A small-molecule ligand and the protein it binds are described below.
Small molecule (SMILES): Nc1ccn([C@H]2C[C@H](O)[C@@H](CO)O2)c(=O)n1

Binding-site contacts:
Ligand atom O5' contacts residue ARG164 of chain 1.C at 4.2 Å.
Ligand atom O5' contacts residue HIS215 of chain 1.C at 4.4 Å.
Ligand atom O2 contacts residue HIS215 of chain 1.C at 3.8 Å.
Ligand atom C2' contacts residue TYR374 of chain 1.C at 3.5 Å (hydrophobic).
Ligand atom C5' contacts residue TYR315 of chain 1.C at 3.4 Å (hydrophobic).
Ligand atom C6 contacts residue LEU150 of chain 1.C at 4.4 Å (hydrophobic).
Ligand atom O4' contacts residue ARG164 of chain 1.C at 4.3 Å.
Ligand atom N1 contacts residue TYR374 of chain 1.C at 4.1 Å.
Ligand atom O3' contacts residue LYS312 of chain 1.C at 4.5 Å.
Ligand atom N4 contacts residue ASP383 of chain 1.C at 4.3 Å.
Ligand atom O3' contacts residue TYR315 of chain 1.C at 3.2 Å.
Ligand atom C6 contacts residue TYR374 of chain 1.C at 3.4 Å (hydrophobic).
Ligand atom O5' contacts residue 3PO1 of chain 1.Y at 3.2 Å (h-bond).
Ligand atom C4' contacts residue TYR315 of chain 1.C at 3.6 Å (hydrophobic).
Ligand atom C4 contacts residue TYR374 of chain 1.C at 4.1 Å (hydrophobic).
Ligand atom N3 contacts residue TYR374 of chain 1.C at 4.4 Å.
Ligand atom C1' contacts residue TYR374 of chain 1.C at 4.3 Å (hydrophobic).
Ligand atom O5' contacts residue HIS210 of chain 1.C at 4.3 Å.
Ligand atom C5 contacts residue LEU150 of chain 1.C at 4.0 Å (hydrophobic).
Ligand atom N4 contacts residue TYR374 of chain 1.C at 3.5 Å (h-bond).
Ligand atom C2 contacts residue HIS215 of chain 1.C at 4.2 Å.
Ligand atom N3 contacts residue HIS215 of chain 1.C at 4.0 Å.
Ligand atom O5' contacts residue TYR315 of chain 1.C at 3.9 Å.
Ligand atom C3' contacts residue TYR315 of chain 1.C at 4.0 Å (hydrophobic).
Ligand atom C5 contacts residue TYR374 of chain 1.C at 3.7 Å (hydrophobic).
Ligand atom C5' contacts residue 3PO1 of chain 1.Y at 3.2 Å.

Sequence of chain 1.C:
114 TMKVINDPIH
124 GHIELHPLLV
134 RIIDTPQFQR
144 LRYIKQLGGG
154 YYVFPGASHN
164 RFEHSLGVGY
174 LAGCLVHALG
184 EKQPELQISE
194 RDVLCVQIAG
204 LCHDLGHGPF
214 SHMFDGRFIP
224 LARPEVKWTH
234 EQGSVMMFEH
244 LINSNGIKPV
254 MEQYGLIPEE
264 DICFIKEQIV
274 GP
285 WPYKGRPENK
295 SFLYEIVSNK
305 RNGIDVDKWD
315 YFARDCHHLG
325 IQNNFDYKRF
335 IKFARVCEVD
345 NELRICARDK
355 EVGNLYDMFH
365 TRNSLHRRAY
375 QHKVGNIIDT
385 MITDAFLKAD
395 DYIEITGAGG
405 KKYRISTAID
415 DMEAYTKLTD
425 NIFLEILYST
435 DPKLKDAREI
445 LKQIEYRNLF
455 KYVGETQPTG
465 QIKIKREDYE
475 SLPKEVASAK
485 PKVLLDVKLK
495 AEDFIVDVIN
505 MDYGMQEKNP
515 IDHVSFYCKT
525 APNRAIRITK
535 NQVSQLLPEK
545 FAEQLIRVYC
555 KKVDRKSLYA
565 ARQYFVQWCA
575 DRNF